Binding-site contacts:
Ligand atom CAR contacts residue ALA140 of chain 1.A at 3.7 Å (hydrophobic).
Ligand atom OAS contacts residue LYS47 of chain 1.A at 3.8 Å.
Ligand atom CAI contacts residue SER149 of chain 1.A at 4.1 Å.
Ligand atom CAK contacts residue LEU49 of chain 1.A at 4.4 Å (hydrophobic).
Ligand atom CAJ contacts residue LEU142 of chain 1.A at 4.3 Å (hydrophobic).
Ligand atom CAF contacts residue ALA140 of chain 1.A at 4.3 Å (hydrophobic).
Ligand atom OAC contacts residue THR138 of chain 1.A at 4.4 Å.
Ligand atom OAN contacts residue ALA140 of chain 1.A at 3.3 Å.
Ligand atom OAC contacts residue LYS47 of chain 1.A at 3.7 Å.
Ligand atom CAH contacts residue THR151 of chain 1.A at 3.6 Å.
Ligand atom CAJ contacts residue SER149 of chain 1.A at 3.7 Å.
Ligand atom CAD contacts residue LYS47 of chain 1.A at 3.7 Å.
Ligand atom CAI contacts residue LEU142 of chain 1.A at 4.1 Å (hydrophobic).
Ligand atom CAJ contacts residue THR151 of chain 1.A at 4.5 Å.
Ligand atom CAG contacts residue LEU142 of chain 1.A at 4.2 Å (hydrophobic).
Ligand atom CLA contacts residue LEU142 of chain 1.A at 4.1 Å.
Ligand atom OAN contacts residue THR151 of chain 1.A at 3.8 Å.
Ligand atom CAJ contacts residue THR150 of chain 1.A at 4.5 Å.
Ligand atom CAF contacts residue THR151 of chain 1.A at 4.0 Å.
Ligand atom CAL contacts residue ALA140 of chain 1.A at 4.0 Å (hydrophobic).
Ligand atom CAH contacts residue ALA140 of chain 1.A at 4.4 Å (hydrophobic).
Ligand atom CAP contacts residue LYS47 of chain 1.A at 4.4 Å.

Sequence of chain 1.A:
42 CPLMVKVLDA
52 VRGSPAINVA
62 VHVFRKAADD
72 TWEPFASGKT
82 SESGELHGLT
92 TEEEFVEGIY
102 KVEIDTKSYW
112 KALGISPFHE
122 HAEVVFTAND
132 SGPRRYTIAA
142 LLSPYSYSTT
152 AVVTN

A small-molecule ligand and the protein it binds are described below.
Small molecule (SMILES): O=C(O)c1ccc2c(=O)c3c(Cl)cccc3oc2c1